A small-molecule ligand and the protein it binds are described below.
Small molecule (SMILES): N[C@@H](Cc1c[nH]c2ccccc12)C(=O)O

Binding-site contacts:
Ligand atom C contacts residue THR50 of chain 1.GB at 3.9 Å.
Ligand atom CZ2 contacts residue THR50 of chain 1.GB at 3.8 Å.
Ligand atom CD2 contacts residue THR50 of chain 1.GB at 4.0 Å.
Ligand atom CD1 contacts residue ALA52 of chain 1.HB at 4.0 Å (hydrophobic).
Ligand atom CA contacts residue GLY25 of chain 1.HB at 3.5 Å.
Ligand atom O contacts residue GLY25 of chain 1.HB at 3.2 Å (h-bond).
Ligand atom CZ3 contacts residue HIS32 of chain 1.GB at 3.9 Å.
Ligand atom N contacts residue THR28 of chain 1.HB at 2.8 Å (h-bond).
Ligand atom O contacts residue THR47 of chain 1.GB at 3.6 Å (h-bond).
Ligand atom CB contacts residue THR23 of chain 1.HB at 3.7 Å.
Ligand atom CA contacts residue THR23 of chain 1.HB at 3.8 Å.
Ligand atom C contacts residue SER51 of chain 1.HB at 3.5 Å.
Ligand atom CA contacts residue THR28 of chain 1.HB at 3.2 Å.
Ligand atom CD1 contacts residue GLN45 of chain 1.GB at 3.6 Å.
Ligand atom O contacts residue ARG24 of chain 1.HB at 3.5 Å.
Ligand atom NE1 contacts residue ALA44 of chain 1.GB at 3.8 Å.
Ligand atom CD1 contacts residue SER51 of chain 1.HB at 3.5 Å.
Ligand atom OXT contacts residue THR47 of chain 1.GB at 2.6 Å (h-bond).
Ligand atom C contacts residue GLY25 of chain 1.HB at 3.4 Å.
Ligand atom N contacts residue THR23 of chain 1.HB at 2.8 Å (h-bond).
Ligand atom CE3 contacts residue HIS32 of chain 1.GB at 4.0 Å.
Ligand atom NE1 contacts residue GLN45 of chain 1.GB at 3.0 Å (h-bond).
Ligand atom CB contacts residue THR28 of chain 1.HB at 3.6 Å.
Ligand atom CH2 contacts residue GLY21 of chain 1.GB at 3.5 Å.
Ligand atom CA contacts residue SER51 of chain 1.HB at 3.9 Å.
Ligand atom CZ2 contacts residue ILE53 of chain 1.GB at 3.9 Å (hydrophobic).
Ligand atom CH2 contacts residue ILE20 of chain 1.GB at 3.9 Å (hydrophobic).
Ligand atom OXT contacts residue GLY25 of chain 1.HB at 3.9 Å.
Ligand atom O contacts residue SER51 of chain 1.HB at 2.9 Å (h-bond).
Ligand atom N contacts residue ASP27 of chain 1.HB at 3.1 Å (salt-bridge).
Ligand atom CZ3 contacts residue GLY21 of chain 1.GB at 3.6 Å.
Ligand atom CE3 contacts residue HIS31 of chain 1.GB at 4.0 Å.
Ligand atom OXT contacts residue THR50 of chain 1.GB at 2.8 Å (h-bond).
Ligand atom OXT contacts residue HIS49 of chain 1.GB at 3.8 Å.
Ligand atom CB contacts residue SER51 of chain 1.HB at 3.4 Å.
Ligand atom CE2 contacts residue THR50 of chain 1.GB at 4.0 Å.
Ligand atom C contacts residue THR47 of chain 1.GB at 3.5 Å.
Ligand atom CD1 contacts residue THR47 of chain 1.GB at 3.8 Å.
Ligand atom CG contacts residue SER51 of chain 1.HB at 3.8 Å.
Ligand atom N contacts residue GLY25 of chain 1.HB at 2.8 Å (h-bond).

Sequence of chain 1.HB:
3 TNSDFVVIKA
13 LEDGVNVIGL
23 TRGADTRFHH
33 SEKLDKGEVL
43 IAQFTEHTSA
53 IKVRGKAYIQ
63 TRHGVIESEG

Sequence of chain 1.GB:
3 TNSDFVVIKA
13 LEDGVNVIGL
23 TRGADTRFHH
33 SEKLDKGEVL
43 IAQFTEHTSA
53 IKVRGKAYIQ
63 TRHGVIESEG